Sequence of chain 1.G:
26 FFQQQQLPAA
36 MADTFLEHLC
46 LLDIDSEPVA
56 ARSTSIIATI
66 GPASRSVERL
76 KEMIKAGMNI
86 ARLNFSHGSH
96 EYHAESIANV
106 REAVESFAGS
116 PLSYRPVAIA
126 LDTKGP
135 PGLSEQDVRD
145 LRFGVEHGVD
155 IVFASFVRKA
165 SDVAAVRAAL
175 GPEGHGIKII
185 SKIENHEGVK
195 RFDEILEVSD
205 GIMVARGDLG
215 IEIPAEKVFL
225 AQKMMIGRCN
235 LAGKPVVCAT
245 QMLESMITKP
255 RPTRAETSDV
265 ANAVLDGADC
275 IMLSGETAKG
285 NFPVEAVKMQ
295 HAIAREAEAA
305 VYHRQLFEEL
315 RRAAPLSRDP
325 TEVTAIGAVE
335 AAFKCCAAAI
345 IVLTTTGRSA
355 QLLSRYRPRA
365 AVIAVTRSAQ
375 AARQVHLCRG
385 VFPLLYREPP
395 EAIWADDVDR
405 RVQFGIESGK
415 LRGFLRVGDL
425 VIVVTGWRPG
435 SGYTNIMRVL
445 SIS

Binding-site contacts:
Ligand atom O4 contacts residue MET207 of chain 1.G at 4.2 Å.
Ligand atom C1 contacts residue GLU188 of chain 1.G at 3.6 Å.
Ligand atom C1 contacts residue ASP212 of chain 1.G at 3.7 Å.
Ligand atom O1 contacts residue I7K1 of chain 1.JA at 3.6 Å (h-bond).
Ligand atom C2 contacts residue ALA209 of chain 1.G at 3.8 Å (hydrophobic).
Ligand atom O3 contacts residue GLY211 of chain 1.G at 2.8 Å (h-bond).
Ligand atom C1 contacts residue ALA209 of chain 1.G at 3.5 Å (hydrophobic).
Ligand atom C1 contacts residue MG1 of chain 1.KA at 2.9 Å.
Ligand atom O1 contacts residue ASP212 of chain 1.G at 2.9 Å (salt-bridge).
Ligand atom C2 contacts residue I7K1 of chain 1.JA at 3.1 Å.
Ligand atom O2 contacts residue I7K1 of chain 1.JA at 3.2 Å (h-bond).
Ligand atom C2 contacts residue GLU188 of chain 1.G at 3.7 Å.
Ligand atom O3 contacts residue ARG210 of chain 1.G at 3.5 Å (salt-bridge).
Ligand atom O2 contacts residue GLU188 of chain 1.G at 3.2 Å (salt-bridge).
Ligand atom C1 contacts residue GLY211 of chain 1.G at 3.7 Å.
Ligand atom O1 contacts residue MG1 of chain 1.KA at 2.1 Å.
Ligand atom O2 contacts residue ALA209 of chain 1.G at 4.2 Å.
Ligand atom C2 contacts residue MG1 of chain 1.KA at 2.8 Å.
Ligand atom O2 contacts residue LYS186 of chain 1.G at 2.9 Å (salt-bridge).
Ligand atom O4 contacts residue THR244 of chain 1.G at 3.3 Å (h-bond).
Ligand atom O1 contacts residue GLY211 of chain 1.G at 3.8 Å.
Ligand atom O2 contacts residue MG1 of chain 1.KA at 2.0 Å.
Ligand atom C2 contacts residue THR244 of chain 1.G at 3.9 Å.
Ligand atom O4 contacts residue MG1 of chain 1.KA at 4.1 Å.
Ligand atom O3 contacts residue I7K1 of chain 1.JA at 4.0 Å.
Ligand atom O4 contacts residue I7K1 of chain 1.JA at 3.6 Å.
Ligand atom O4 contacts residue ARG87 of chain 1.G at 4.2 Å.
Ligand atom O4 contacts residue MET276 of chain 1.G at 4.2 Å.
Ligand atom O1 contacts residue ALA209 of chain 1.G at 3.9 Å.
Ligand atom O3 contacts residue MG1 of chain 1.KA at 4.1 Å.
Ligand atom C1 contacts residue I7K1 of chain 1.JA at 3.4 Å.
Ligand atom O3 contacts residue ASP212 of chain 1.G at 3.7 Å.
Ligand atom O4 contacts residue ALA209 of chain 1.G at 4.1 Å.
Ligand atom O1 contacts residue GLU188 of chain 1.G at 2.9 Å (salt-bridge).
Ligand atom O3 contacts residue ALA209 of chain 1.G at 3.2 Å.
Ligand atom O4 contacts residue LYS186 of chain 1.G at 3.8 Å.
Ligand atom O2 contacts residue ASP212 of chain 1.G at 4.1 Å.
Ligand atom C1 contacts residue THR244 of chain 1.G at 3.6 Å.
Ligand atom C2 contacts residue LYS186 of chain 1.G at 3.6 Å.
Ligand atom O3 contacts residue THR244 of chain 1.G at 2.6 Å (h-bond).

The small molecule below binds the protein below.
Small molecule (SMILES): O=C([O-])C(=O)[O-]